Sequence of chain 4.E:
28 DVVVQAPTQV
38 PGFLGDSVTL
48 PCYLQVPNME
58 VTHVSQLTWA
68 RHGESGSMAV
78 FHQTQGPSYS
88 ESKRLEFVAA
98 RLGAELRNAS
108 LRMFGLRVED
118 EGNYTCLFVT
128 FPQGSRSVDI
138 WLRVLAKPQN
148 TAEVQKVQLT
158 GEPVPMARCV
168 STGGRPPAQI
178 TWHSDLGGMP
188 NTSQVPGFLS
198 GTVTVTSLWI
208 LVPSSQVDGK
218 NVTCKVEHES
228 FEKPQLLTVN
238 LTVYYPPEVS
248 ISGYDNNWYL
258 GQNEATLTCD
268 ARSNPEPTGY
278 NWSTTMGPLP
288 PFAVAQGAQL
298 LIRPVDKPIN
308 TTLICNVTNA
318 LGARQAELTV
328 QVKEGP

This protein binds this small molecule.
Small molecule (SMILES): CC(=O)N[C@H]1[C@H](O[C@H]2[C@H](O)[C@@H](NC(C)=O)CO[C@@H]2CO)O[C@H](CO)[C@@H](O[C@@H]2O[C@H](CO)[C@@H](O)[C@H](O)[C@@H]2O)[C@@H]1O

Binding-site contacts:
Ligand atom O5 contacts residue ASN105 of chain 4.E at 2.4 Å (h-bond).
Ligand atom O6 contacts residue VAL95 of chain 4.E at 2.9 Å (h-bond).
Ligand atom O7 contacts residue ASN105 of chain 4.E at 4.0 Å.
Ligand atom O5 contacts residue ALA96 of chain 4.E at 4.5 Å.
Ligand atom C3 contacts residue ASN105 of chain 4.E at 3.8 Å.
Ligand atom O5 contacts residue VAL95 of chain 4.E at 4.5 Å.
Ligand atom C8 contacts residue PRO48 of chain 4.E at 4.4 Å (hydrophobic).
Ligand atom O6 contacts residue ALA96 of chain 4.E at 4.3 Å.
Ligand atom C4 contacts residue ASN105 of chain 4.E at 4.3 Å.
Ligand atom C5 contacts residue VAL95 of chain 4.E at 4.5 Å (hydrophobic).
Ligand atom C8 contacts residue TYR50 of chain 4.E at 4.1 Å (hydrophobic).
Ligand atom N2 contacts residue ASN105 of chain 4.E at 2.9 Å (h-bond).
Ligand atom C5 contacts residue ASN105 of chain 4.E at 3.6 Å.
Ligand atom C1 contacts residue ASN105 of chain 4.E at 1.4 Å.
Ligand atom C7 contacts residue ASN105 of chain 4.E at 3.6 Å.
Ligand atom C6 contacts residue VAL95 of chain 4.E at 3.6 Å (hydrophobic).
Ligand atom C2 contacts residue ASN105 of chain 4.E at 2.5 Å.